Sequence of chain 1.E:
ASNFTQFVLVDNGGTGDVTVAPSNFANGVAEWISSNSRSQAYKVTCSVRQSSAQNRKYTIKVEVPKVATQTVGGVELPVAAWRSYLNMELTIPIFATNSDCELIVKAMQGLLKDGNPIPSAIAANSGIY

A protein and the small-molecule ligand that binds it are described below.
Small molecule (SMILES): Nc1ccn([C@@H]2O[C@H](CO[P](=O)(O)O[C@H]3[C@@H](O)[C@H](n4ccc(N)nc4=O)O[C@@H]3CO[P](=O)(O)O[C@H]3[C@@H](O)[C@H](n4cnc5c(N)ncnc54)O[C@@H]3CO[P](=O)(O)O[C@H]3[C@@H](O)[C@H](n4ccc(N)nc4=O)O[C@@H]3CO[P](=O)(O)O[C@H]3[C@@H](O)[C@H](n4ccc(=O)[nH]c4=O)O[C@@H]3CO[P](=O)(O)O[C@H]3[C@@H](O)[C@H](n4cnc5c(N)ncnc54)O[C@@H]3CO[P](=O)(O)O[C@H]3[C@@H](O)[C@H](n4cnc5c(=O)nc(N)[nH]c54)O[C@@H]3CO[P](=O)(O)O[C@H]3[C@@H](O)[C@H](n4cnc5c(=O)nc(N)[nH]c54)O[C@@H]3CO)[C@@H](O)[C@H]2O)c(=O)n1

Binding-site contacts:
Ligand atom C5' contacts residue ARG49 of chain 6.E at 3.5 Å.
Ligand atom OP1 contacts residue ASN55 of chain 6.E at 2.8 Å (h-bond).
Ligand atom P contacts residue SER51 of chain 6.E at 3.5 Å.
Ligand atom OP1 contacts residue ARG49 of chain 6.E at 2.5 Å (salt-bridge).
Ligand atom C5 contacts residue THR45 of chain 1.E at 3.2 Å.
Ligand atom O2' contacts residue TYR85 of chain 1.E at 3.4 Å.
Ligand atom C4' contacts residue TYR85 of chain 1.E at 3.2 Å (hydrophobic).
Ligand atom N7 contacts residue THR45 of chain 1.E at 2.6 Å (h-bond).
Ligand atom P contacts residue ARG49 of chain 6.E at 3.0 Å.
Ligand atom C2' contacts residue TYR85 of chain 1.E at 3.4 Å (hydrophobic).
Ligand atom C2 contacts residue SER47 of chain 1.E at 3.2 Å.
Ligand atom C6 contacts residue THR45 of chain 1.E at 3.3 Å.
Ligand atom C3' contacts residue TYR85 of chain 1.E at 3.4 Å (hydrophobic).
Ligand atom OP2 contacts residue TYR85 of chain 1.E at 2.7 Å (h-bond).
Ligand atom O4' contacts residue LYS61 of chain 1.E at 2.8 Å (salt-bridge).
Ligand atom O3' contacts residue ARG49 of chain 6.E at 3.4 Å (salt-bridge).
Ligand atom OP2 contacts residue LYS57 of chain 6.E at 2.6 Å (salt-bridge).
Ligand atom OP2 contacts residue ARG49 of chain 6.E at 2.3 Å (salt-bridge).
Ligand atom N6 contacts residue CYS46 of chain 1.E at 3.3 Å (h-bond).
Ligand atom C2' contacts residue GLU63 of chain 1.E at 3.5 Å.
Ligand atom N3 contacts residue TYR85 of chain 1.E at 3.5 Å.
Ligand atom C8 contacts residue LYS61 of chain 1.E at 3.4 Å.
Ligand atom C4 contacts residue TYR85 of chain 1.E at 3.6 Å (hydrophobic).
Ligand atom OP1 contacts residue SER51 of chain 6.E at 2.9 Å (h-bond).
Ligand atom OP2 contacts residue ASN55 of chain 6.E at 3.4 Å (h-bond).
Ligand atom O2' contacts residue GLU63 of chain 1.E at 3.2 Å (salt-bridge).
Ligand atom N9 contacts residue LYS61 of chain 1.E at 3.3 Å (salt-bridge).
Ligand atom N6 contacts residue THR59 of chain 1.E at 2.8 Å (h-bond).
Ligand atom OP1 contacts residue SER51 of chain 6.E at 3.5 Å.
Ligand atom C5' contacts residue TYR85 of chain 1.E at 2.9 Å (hydrophobic).
Ligand atom O3' contacts residue SER51 of chain 6.E at 3.3 Å (h-bond).
Ligand atom N1 contacts residue SER47 of chain 1.E at 2.9 Å (h-bond).
Ligand atom OP2 contacts residue SER51 of chain 6.E at 3.4 Å (h-bond).
Ligand atom N1 contacts residue TYR85 of chain 1.E at 3.5 Å.
Ligand atom N7 contacts residue LYS61 of chain 1.E at 3.3 Å.
Ligand atom N6 contacts residue THR45 of chain 1.E at 2.7 Å (h-bond).
Ligand atom OP2 contacts residue LYS43 of chain 1.E at 2.7 Å (salt-bridge).
Ligand atom O2 contacts residue ASN87 of chain 1.E at 3.3 Å (h-bond).
Ligand atom C5' contacts residue SER51 of chain 6.E at 3.3 Å.
Ligand atom OP1 contacts residue SER52 of chain 6.E at 3.2 Å.

Sequence of chain 6.E:
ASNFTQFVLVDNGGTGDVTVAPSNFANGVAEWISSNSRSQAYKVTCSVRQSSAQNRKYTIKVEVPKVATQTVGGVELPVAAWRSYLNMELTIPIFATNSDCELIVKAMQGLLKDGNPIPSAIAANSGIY